Sequence of chain 1.A:
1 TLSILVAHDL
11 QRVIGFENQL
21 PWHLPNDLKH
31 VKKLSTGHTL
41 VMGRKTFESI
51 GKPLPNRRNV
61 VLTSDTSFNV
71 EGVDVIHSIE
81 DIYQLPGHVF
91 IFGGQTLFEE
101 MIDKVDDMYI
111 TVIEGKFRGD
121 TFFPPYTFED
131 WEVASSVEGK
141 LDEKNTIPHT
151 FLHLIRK

This protein binds this small molecule.
Small molecule (SMILES): CCc1nc(N)nc(N)c1C#CCc1cc(-c2ccccc2)ccc1OC

Binding-site contacts:
Ligand atom NAC contacts residue VAL6 of chain 1.A at 3.2 Å (h-bond).
Ligand atom CAF contacts residue PHE92 of chain 1.A at 3.6 Å (hydrophobic).
Ligand atom NAD contacts residue NDP1 of chain 1.C at 3.4 Å (h-bond).
Ligand atom CAA contacts residue LEU28 of chain 1.A at 3.5 Å (hydrophobic).
Ligand atom N1 contacts residue NDP1 of chain 1.C at 3.5 Å (h-bond).
Ligand atom OAS contacts residue SER49 of chain 1.A at 3.5 Å (h-bond).
Ligand atom C2 contacts residue ALA7 of chain 1.A at 3.6 Å (hydrophobic).
Ligand atom N3 contacts residue ALA7 of chain 1.A at 3.7 Å.
Ligand atom NAD contacts residue LEU5 of chain 1.A at 2.8 Å (h-bond).
Ligand atom CAF contacts residue NDP1 of chain 1.C at 3.4 Å.
Ligand atom CAB contacts residue NDP1 of chain 1.C at 3.4 Å.
Ligand atom C6 contacts residue NDP1 of chain 1.C at 3.1 Å.
Ligand atom C4 contacts residue ASP27 of chain 1.A at 3.5 Å.
Ligand atom CAE contacts residue NDP1 of chain 1.C at 3.4 Å.
Ligand atom CAP contacts residue PHE92 of chain 1.A at 3.7 Å (hydrophobic).
Ligand atom C6 contacts residue LEU5 of chain 1.A at 3.4 Å (hydrophobic).
Ligand atom CAB contacts residue GLN19 of chain 1.A at 3.8 Å.
Ligand atom NAC contacts residue THR111 of chain 1.A at 3.6 Å.
Ligand atom NAC contacts residue ASP27 of chain 1.A at 3.1 Å (salt-bridge).
Ligand atom CAI contacts residue LEU28 of chain 1.A at 3.7 Å (hydrophobic).
Ligand atom C6 contacts residue PHE92 of chain 1.A at 3.7 Å (hydrophobic).
Ligand atom C2 contacts residue VAL31 of chain 1.A at 3.6 Å (hydrophobic).
Ligand atom CAZ contacts residue ILE50 of chain 1.A at 3.6 Å (hydrophobic).
Ligand atom CAP contacts residue NDP1 of chain 1.C at 3.8 Å.
Ligand atom CAB contacts residue LEU20 of chain 1.A at 3.7 Å (hydrophobic).
Ligand atom N1 contacts residue ALA7 of chain 1.A at 3.7 Å.
Ligand atom N1 contacts residue VAL6 of chain 1.A at 3.4 Å.
Ligand atom NAD contacts residue PHE92 of chain 1.A at 2.9 Å (h-bond).
Ligand atom C2 contacts residue VAL6 of chain 1.A at 3.6 Å (hydrophobic).
Ligand atom N1 contacts residue LEU5 of chain 1.A at 3.2 Å (h-bond).
Ligand atom NAC contacts residue LEU5 of chain 1.A at 3.7 Å.
Ligand atom C2 contacts residue ASP27 of chain 1.A at 3.7 Å.
Ligand atom CAB contacts residue SER49 of chain 1.A at 3.5 Å.
Ligand atom NAC contacts residue ALA7 of chain 1.A at 3.6 Å.
Ligand atom C5 contacts residue NDP1 of chain 1.C at 3.4 Å.
Ligand atom CAO contacts residue ASP27 of chain 1.A at 3.4 Å.
Ligand atom CAE contacts residue PHE92 of chain 1.A at 3.5 Å (hydrophobic).
Ligand atom N3 contacts residue VAL31 of chain 1.A at 3.5 Å.
Ligand atom N3 contacts residue ASP27 of chain 1.A at 2.8 Å (salt-bridge).
Ligand atom CAH contacts residue LEU54 of chain 1.A at 3.7 Å (hydrophobic).